Binding-site contacts:
Ligand atom C8 contacts residue ASN85 of chain 1.B at 4.4 Å.
Ligand atom O5 contacts residue ASN85 of chain 1.B at 2.4 Å (h-bond).
Ligand atom C7 contacts residue ASN85 of chain 1.B at 3.2 Å.
Ligand atom C3 contacts residue SER113 of chain 1.B at 4.3 Å.
Ligand atom C4 contacts residue SER113 of chain 1.B at 3.7 Å.
Ligand atom C5 contacts residue SER113 of chain 1.B at 3.3 Å.
Ligand atom O7 contacts residue ASN85 of chain 1.B at 3.2 Å (h-bond).
Ligand atom C3 contacts residue ASN85 of chain 1.B at 3.8 Å.
Ligand atom C4 contacts residue ASN85 of chain 1.B at 4.2 Å.
Ligand atom C1 contacts residue ASN85 of chain 1.B at 1.4 Å.
Ligand atom N2 contacts residue ASN85 of chain 1.B at 2.9 Å (h-bond).
Ligand atom O4 contacts residue SER113 of chain 1.B at 3.0 Å (h-bond).
Ligand atom C2 contacts residue ASN85 of chain 1.B at 2.5 Å.
Ligand atom C6 contacts residue SER113 of chain 1.B at 3.2 Å.
Ligand atom O6 contacts residue SER113 of chain 1.B at 3.2 Å (h-bond).
Ligand atom C5 contacts residue ASN85 of chain 1.B at 3.7 Å.
Ligand atom O5 contacts residue SER113 of chain 1.B at 4.0 Å.

Sequence of chain 1.B:
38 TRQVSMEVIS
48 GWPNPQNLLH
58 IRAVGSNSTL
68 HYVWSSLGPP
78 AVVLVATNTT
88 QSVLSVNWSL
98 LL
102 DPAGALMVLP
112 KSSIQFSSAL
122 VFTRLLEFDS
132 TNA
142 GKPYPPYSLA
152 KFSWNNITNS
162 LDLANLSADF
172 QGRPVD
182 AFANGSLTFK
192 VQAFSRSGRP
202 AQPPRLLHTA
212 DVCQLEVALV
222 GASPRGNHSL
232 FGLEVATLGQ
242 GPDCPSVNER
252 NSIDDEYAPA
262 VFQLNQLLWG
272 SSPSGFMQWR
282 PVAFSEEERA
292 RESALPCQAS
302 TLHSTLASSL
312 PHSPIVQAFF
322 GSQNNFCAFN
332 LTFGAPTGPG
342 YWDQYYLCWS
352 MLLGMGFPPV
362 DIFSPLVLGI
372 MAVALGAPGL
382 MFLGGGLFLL

A small-molecule ligand and the protein it binds are described below.
Small molecule (SMILES): CC(=O)N[C@@H]1[C@@H](O)[C@H](O)[C@@H](CO)O[C@H]1O